Binding-site contacts:
Ligand atom O7 contacts residue ASN234 of chain 1.B at 3.0 Å (h-bond).
Ligand atom N2 contacts residue ASN234 of chain 1.B at 2.9 Å (h-bond).
Ligand atom C3 contacts residue ASN234 of chain 1.B at 3.8 Å.
Ligand atom C5 contacts residue ASN234 of chain 1.B at 3.7 Å.
Ligand atom C7 contacts residue ASN234 of chain 1.B at 3.1 Å.
Ligand atom C8 contacts residue GLY232 of chain 1.B at 4.0 Å.
Ligand atom C1 contacts residue ASN234 of chain 1.B at 1.4 Å.
Ligand atom C8 contacts residue ILE233 of chain 1.B at 4.2 Å (hydrophobic).
Ligand atom C8 contacts residue ASN234 of chain 1.B at 4.1 Å.
Ligand atom O5 contacts residue ASN234 of chain 1.B at 2.5 Å (h-bond).
Ligand atom C2 contacts residue ASN234 of chain 1.B at 2.5 Å.
Ligand atom C4 contacts residue ASN234 of chain 1.B at 4.3 Å.

This small molecule binds to this protein.
Small molecule (SMILES): CC(=O)N[C@@H]1[C@@H](O)[C@H](O)[C@@H](CO)O[C@H]1O

Sequence of chain 1.B:
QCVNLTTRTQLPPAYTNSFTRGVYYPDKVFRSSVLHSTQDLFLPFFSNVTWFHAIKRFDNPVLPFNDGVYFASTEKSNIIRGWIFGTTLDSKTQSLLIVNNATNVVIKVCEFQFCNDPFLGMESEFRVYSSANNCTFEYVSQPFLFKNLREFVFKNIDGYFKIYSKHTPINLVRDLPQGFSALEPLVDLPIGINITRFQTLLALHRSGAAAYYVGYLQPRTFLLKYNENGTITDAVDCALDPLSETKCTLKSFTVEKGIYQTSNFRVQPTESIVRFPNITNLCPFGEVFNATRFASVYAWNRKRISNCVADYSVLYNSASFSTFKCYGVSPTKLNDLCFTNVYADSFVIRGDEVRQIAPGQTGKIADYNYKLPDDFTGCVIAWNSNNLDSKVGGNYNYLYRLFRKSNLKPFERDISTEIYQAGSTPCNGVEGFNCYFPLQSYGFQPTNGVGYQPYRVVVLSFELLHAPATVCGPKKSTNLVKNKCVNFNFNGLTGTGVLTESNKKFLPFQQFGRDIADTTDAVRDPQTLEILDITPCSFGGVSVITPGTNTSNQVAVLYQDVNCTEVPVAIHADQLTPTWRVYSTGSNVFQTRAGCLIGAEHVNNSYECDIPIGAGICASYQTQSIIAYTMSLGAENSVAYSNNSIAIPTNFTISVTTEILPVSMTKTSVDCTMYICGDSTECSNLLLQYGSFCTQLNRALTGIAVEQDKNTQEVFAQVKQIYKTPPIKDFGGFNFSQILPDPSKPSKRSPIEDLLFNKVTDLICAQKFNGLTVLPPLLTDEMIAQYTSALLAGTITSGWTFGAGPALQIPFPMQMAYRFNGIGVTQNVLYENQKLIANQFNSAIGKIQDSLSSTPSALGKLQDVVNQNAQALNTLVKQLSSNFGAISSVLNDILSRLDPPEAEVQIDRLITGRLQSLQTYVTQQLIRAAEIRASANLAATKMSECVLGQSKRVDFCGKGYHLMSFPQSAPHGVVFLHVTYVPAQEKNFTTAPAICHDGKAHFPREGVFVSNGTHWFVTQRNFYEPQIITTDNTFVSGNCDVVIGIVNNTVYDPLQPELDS